This protein binds this small molecule.
Small molecule (SMILES): O=C(O)CBr

Binding-site contacts:
Ligand atom O2 contacts residue GLU103 of chain 1.C at 3.7 Å.
Ligand atom O1 contacts residue ILE75 of chain 1.C at 3.0 Å (h-bond).
Ligand atom C1 contacts residue GLU74 of chain 1.C at 4.5 Å.
Ligand atom O1 contacts residue PRO73 of chain 1.C at 3.0 Å (h-bond).
Ligand atom C1 contacts residue TYR101 of chain 1.C at 4.4 Å (hydrophobic).
Ligand atom BR2 contacts residue ILE72 of chain 1.C at 4.1 Å.
Ligand atom C1 contacts residue ARG84 of chain 1.C at 3.4 Å.
Ligand atom O1 contacts residue ARG84 of chain 1.C at 3.2 Å (salt-bridge).
Ligand atom C2 contacts residue ILE75 of chain 1.C at 4.2 Å (hydrophobic).
Ligand atom BR2 contacts residue PRO73 of chain 1.C at 3.9 Å.
Ligand atom C2 contacts residue PRO73 of chain 1.C at 4.0 Å (hydrophobic).
Ligand atom O2 contacts residue ARG84 of chain 1.C at 3.6 Å.
Ligand atom C2 contacts residue GLU74 of chain 1.C at 4.2 Å.
Ligand atom O1 contacts residue GLU74 of chain 1.C at 4.0 Å.
Ligand atom O2 contacts residue TYR101 of chain 1.C at 3.1 Å (h-bond).
Ligand atom C1 contacts residue ILE75 of chain 1.C at 3.9 Å (hydrophobic).
Ligand atom C1 contacts residue PRO73 of chain 1.C at 3.5 Å (hydrophobic).
Ligand atom C1 contacts residue ILE72 of chain 1.C at 4.3 Å (hydrophobic).
Ligand atom C2 contacts residue ARG84 of chain 1.C at 4.1 Å.
Ligand atom O2 contacts residue PRO73 of chain 1.C at 4.3 Å.
Ligand atom O1 contacts residue LEU44 of chain 1.C at 4.2 Å.
Ligand atom O2 contacts residue ILE72 of chain 1.C at 4.0 Å.
Ligand atom BR2 contacts residue GLU74 of chain 1.C at 4.1 Å.

Sequence of chain 1.C:
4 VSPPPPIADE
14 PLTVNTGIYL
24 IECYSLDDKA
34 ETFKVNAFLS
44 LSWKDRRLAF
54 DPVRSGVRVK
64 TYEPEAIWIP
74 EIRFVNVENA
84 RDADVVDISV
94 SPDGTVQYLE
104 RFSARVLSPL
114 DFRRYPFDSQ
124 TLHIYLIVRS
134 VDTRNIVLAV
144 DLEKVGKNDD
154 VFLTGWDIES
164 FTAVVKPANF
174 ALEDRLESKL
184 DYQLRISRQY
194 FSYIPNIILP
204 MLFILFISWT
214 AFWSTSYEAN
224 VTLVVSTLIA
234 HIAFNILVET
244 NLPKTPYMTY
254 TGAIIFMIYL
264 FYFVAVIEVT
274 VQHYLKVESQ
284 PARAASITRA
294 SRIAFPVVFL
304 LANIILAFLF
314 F